Binding-site contacts:
Ligand atom C9 contacts residue HIS524 of chain 1.A at 4.1 Å.
Ligand atom C1 contacts residue TYR383 of chain 1.A at 3.3 Å (hydrophobic).
Ligand atom N7 contacts residue ASP335 of chain 1.A at 4.1 Å.
Ligand atom N3 contacts residue ASP335 of chain 1.A at 2.6 Å (salt-bridge).
Ligand atom N4 contacts residue TYR383 of chain 1.A at 2.5 Å (h-bond).
Ligand atom C15 contacts residue LEU408 of chain 1.A at 4.1 Å (hydrophobic).
Ligand atom N5 contacts residue LEU499 of chain 1.A at 3.9 Å.
Ligand atom C9 contacts residue ASP335 of chain 1.A at 3.8 Å.
Ligand atom C2 contacts residue ASP335 of chain 1.A at 3.4 Å.
Ligand atom N7 contacts residue TRP336 of chain 1.A at 3.8 Å.
Ligand atom N3 contacts residue HIS524 of chain 1.A at 4.0 Å.
Ligand atom C8 contacts residue GLN384 of chain 1.A at 3.4 Å.
Ligand atom C9 contacts residue PHE267 of chain 1.A at 4.1 Å (hydrophobic).
Ligand atom C2 contacts residue TYR383 of chain 1.A at 3.5 Å (hydrophobic).
Ligand atom C1 contacts residue TYR466 of chain 1.A at 3.1 Å (hydrophobic).
Ligand atom C12 contacts residue TRP525 of chain 1.A at 3.9 Å (hydrophobic).
Ligand atom C11 contacts residue TRP336 of chain 1.A at 3.8 Å (hydrophobic).
Ligand atom N4 contacts residue VAL498 of chain 1.A at 4.1 Å.
Ligand atom C13 contacts residue MET419 of chain 1.A at 4.1 Å (hydrophobic).
Ligand atom C8 contacts residue TYR383 of chain 1.A at 3.0 Å (hydrophobic).
Ligand atom C14 contacts residue LEU408 of chain 1.A at 4.2 Å (hydrophobic).
Ligand atom C1 contacts residue ASP335 of chain 1.A at 3.4 Å.
Ligand atom C12 contacts residue HIS524 of chain 1.A at 3.8 Å.
Ligand atom C8 contacts residue LEU499 of chain 1.A at 4.1 Å (hydrophobic).
Ligand atom C10 contacts residue TYR466 of chain 1.A at 3.4 Å (hydrophobic).
Ligand atom C9 contacts residue TYR466 of chain 1.A at 3.6 Å (hydrophobic).
Ligand atom C13 contacts residue TYR383 of chain 1.A at 3.6 Å (hydrophobic).
Ligand atom N5 contacts residue TYR383 of chain 1.A at 4.1 Å.
Ligand atom N4 contacts residue TYR466 of chain 1.A at 3.1 Å (h-bond).
Ligand atom C6 contacts residue TYR466 of chain 1.A at 4.2 Å (hydrophobic).
Ligand atom C15 contacts residue PHE267 of chain 1.A at 4.1 Å (hydrophobic).
Ligand atom C6 contacts residue TRP336 of chain 1.A at 3.6 Å (hydrophobic).
Ligand atom N5 contacts residue GLN384 of chain 1.A at 3.6 Å (h-bond).
Ligand atom C2 contacts residue TYR466 of chain 1.A at 3.7 Å (hydrophobic).
Ligand atom C10 contacts residue TYR383 of chain 1.A at 3.6 Å (hydrophobic).
Ligand atom C13 contacts residue TYR466 of chain 1.A at 4.2 Å (hydrophobic).
Ligand atom C15 contacts residue TRP525 of chain 1.A at 3.8 Å (hydrophobic).
Ligand atom C12 contacts residue PHE267 of chain 1.A at 3.4 Å (hydrophobic).
Ligand atom N3 contacts residue TYR466 of chain 1.A at 3.5 Å (h-bond).
Ligand atom C6 contacts residue ASP335 of chain 1.A at 3.0 Å.

This protein binds this small molecule.
Small molecule (SMILES): Cn1cc(-c2nc3ccccc3[nH]2)cn1

Sequence of chain 1.A:
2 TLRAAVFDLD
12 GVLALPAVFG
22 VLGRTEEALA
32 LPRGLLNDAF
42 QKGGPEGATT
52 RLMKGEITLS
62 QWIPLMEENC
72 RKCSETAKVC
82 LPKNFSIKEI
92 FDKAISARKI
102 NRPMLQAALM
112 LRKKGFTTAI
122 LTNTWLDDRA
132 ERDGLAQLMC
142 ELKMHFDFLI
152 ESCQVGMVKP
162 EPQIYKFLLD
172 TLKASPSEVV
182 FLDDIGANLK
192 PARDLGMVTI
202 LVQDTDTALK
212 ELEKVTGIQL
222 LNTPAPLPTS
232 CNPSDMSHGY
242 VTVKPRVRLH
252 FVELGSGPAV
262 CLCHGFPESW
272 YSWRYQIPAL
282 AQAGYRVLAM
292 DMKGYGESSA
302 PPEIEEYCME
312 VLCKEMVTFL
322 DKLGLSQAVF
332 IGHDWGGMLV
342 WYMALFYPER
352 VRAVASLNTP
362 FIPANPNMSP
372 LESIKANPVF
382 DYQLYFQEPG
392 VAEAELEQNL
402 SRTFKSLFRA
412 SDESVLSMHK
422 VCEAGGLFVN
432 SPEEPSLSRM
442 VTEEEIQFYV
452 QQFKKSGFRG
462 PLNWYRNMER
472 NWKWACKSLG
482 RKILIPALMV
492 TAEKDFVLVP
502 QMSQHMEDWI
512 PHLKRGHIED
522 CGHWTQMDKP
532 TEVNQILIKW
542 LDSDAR